Binding-site contacts:
Ligand atom O4 contacts residue ASN153 of chain 1.C at 4.3 Å.
Ligand atom C1 contacts residue ASN153 of chain 1.C at 1.4 Å.
Ligand atom O7 contacts residue ASN153 of chain 1.C at 4.4 Å.
Ligand atom C4 contacts residue ASN153 of chain 1.C at 4.2 Å.
Ligand atom C2 contacts residue ASN153 of chain 1.C at 2.5 Å.
Ligand atom O6 contacts residue SER267 of chain 1.C at 3.8 Å.
Ligand atom C5 contacts residue ASN153 of chain 1.C at 3.6 Å.
Ligand atom C8 contacts residue ASN153 of chain 1.C at 3.2 Å.
Ligand atom O5 contacts residue ASN153 of chain 1.C at 2.4 Å (h-bond).
Ligand atom N2 contacts residue ASN153 of chain 1.C at 3.1 Å (h-bond).
Ligand atom C3 contacts residue ASN153 of chain 1.C at 3.9 Å.
Ligand atom O7 contacts residue ASN234 of chain 1.C at 3.8 Å.
Ligand atom C8 contacts residue ASN234 of chain 1.C at 4.1 Å.
Ligand atom C7 contacts residue ASN153 of chain 1.C at 3.4 Å.
Ligand atom O5 contacts residue SER267 of chain 1.C at 4.4 Å.
Ligand atom C5 contacts residue SER267 of chain 1.C at 4.0 Å.
Ligand atom C6 contacts residue SER267 of chain 1.C at 4.5 Å.
Ligand atom O7 contacts residue SER163 of chain 1.C at 4.5 Å.
Ligand atom O4 contacts residue VAL151 of chain 1.C at 3.4 Å.

The protein below binds the small molecule below.
Small molecule (SMILES): CC(=O)N[C@@H]1[C@@H](O)[C@H](O)[C@@H](CO)O[C@H]1O

Sequence of chain 1.C:
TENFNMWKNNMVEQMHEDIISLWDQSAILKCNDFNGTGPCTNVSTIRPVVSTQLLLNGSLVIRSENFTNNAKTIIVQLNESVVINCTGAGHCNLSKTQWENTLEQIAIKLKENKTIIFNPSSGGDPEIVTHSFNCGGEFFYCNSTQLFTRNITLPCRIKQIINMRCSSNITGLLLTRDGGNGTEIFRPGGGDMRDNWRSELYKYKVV